Binding-site contacts:
Ligand atom CZ contacts residue PHE633 of chain 4.T at 3.7 Å (hydrophobic).
Ligand atom OD2 contacts residue PRO864 of chain 4.T at 3.7 Å.
Ligand atom N contacts residue GLY42 of chain 4.U at 3.2 Å (h-bond).
Ligand atom CZ contacts residue ASN634 of chain 4.T at 3.8 Å.
Ligand atom O contacts residue GLY42 of chain 4.U at 2.9 Å (h-bond).
Ligand atom CG2 contacts residue TYR636 of chain 4.T at 3.4 Å (hydrophobic).
Ligand atom OD1 contacts residue ALA874 of chain 4.T at 3.7 Å.
Ligand atom CD1 contacts residue ASN634 of chain 4.T at 3.6 Å.
Ligand atom N contacts residue ARG46 of chain 4.U at 3.5 Å (salt-bridge).
Ligand atom O contacts residue TYR636 of chain 4.T at 3.5 Å (h-bond).
Ligand atom OD2 contacts residue SER871 of chain 4.T at 3.2 Å (h-bond).
Ligand atom N contacts residue TYR636 of chain 4.T at 3.8 Å.
Ligand atom CA contacts residue PHE45 of chain 4.U at 3.6 Å (hydrophobic).
Ligand atom O contacts residue TYR636 of chain 4.T at 3.1 Å (h-bond).
Ligand atom OD1 contacts residue ARG862 of chain 4.T at 3.1 Å.
Ligand atom CA contacts residue ASN47 of chain 4.U at 3.8 Å.
Ligand atom O contacts residue ASN47 of chain 4.U at 3.3 Å (h-bond).
Ligand atom CA contacts residue GLU911 of chain 4.T at 3.8 Å.
Ligand atom CA contacts residue GLY42 of chain 4.U at 3.6 Å.
Ligand atom O contacts residue ARG46 of chain 4.U at 3.5 Å (salt-bridge).
Ligand atom N contacts residue PHE45 of chain 4.U at 3.4 Å (h-bond).
Ligand atom CG1 contacts residue GLU911 of chain 4.T at 3.7 Å.
Ligand atom C contacts residue GLY42 of chain 4.U at 3.5 Å.
Ligand atom N contacts residue SER871 of chain 4.T at 3.5 Å (h-bond).
Ligand atom CB contacts residue GLY42 of chain 4.U at 3.5 Å.
Ligand atom CD1 contacts residue LEU637 of chain 4.T at 3.7 Å (hydrophobic).
Ligand atom C contacts residue GLU911 of chain 4.T at 3.3 Å.
Ligand atom CB contacts residue GLY42 of chain 4.U at 3.7 Å.
Ligand atom CE1 contacts residue ASN634 of chain 4.T at 3.4 Å.
Ligand atom CD1 contacts residue ALA20 of chain 4.U at 3.7 Å (hydrophobic).
Ligand atom CD1 contacts residue SER21 of chain 4.U at 3.6 Å.
Ligand atom ND2 contacts residue ARG666 of chain 4.T at 3.4 Å (salt-bridge).
Ligand atom CG2 contacts residue LEU637 of chain 4.T at 3.8 Å (hydrophobic).
Ligand atom CB contacts residue PHE45 of chain 4.U at 3.3 Å (hydrophobic).
Ligand atom O contacts residue ARG666 of chain 4.T at 3.1 Å (salt-bridge).
Ligand atom CD1 contacts residue ARG33 of chain 4.U at 3.8 Å.
Ligand atom O contacts residue GLU911 of chain 4.T at 3.1 Å (salt-bridge).
Ligand atom CA contacts residue TYR636 of chain 4.T at 3.7 Å (hydrophobic).
Ligand atom OD1 contacts residue ALA762 of chain 4.T at 3.5 Å.
Ligand atom N contacts residue ASN47 of chain 4.U at 3.8 Å.

A protein and the small-molecule ligand that binds it are described below.
Small molecule (SMILES): CC[C@H](C)[C@H](NC(=O)[C@@H](N)CC(=O)O)C(=O)N[C@@H](CC(N)=O)C(=O)N[C@@H](Cc1ccccc1)C(=O)N[C@@H](CO)C(=O)N[C@@H](CO)C(=O)N[C@H](C=O)CC(C)C

Sequence of chain 4.U:
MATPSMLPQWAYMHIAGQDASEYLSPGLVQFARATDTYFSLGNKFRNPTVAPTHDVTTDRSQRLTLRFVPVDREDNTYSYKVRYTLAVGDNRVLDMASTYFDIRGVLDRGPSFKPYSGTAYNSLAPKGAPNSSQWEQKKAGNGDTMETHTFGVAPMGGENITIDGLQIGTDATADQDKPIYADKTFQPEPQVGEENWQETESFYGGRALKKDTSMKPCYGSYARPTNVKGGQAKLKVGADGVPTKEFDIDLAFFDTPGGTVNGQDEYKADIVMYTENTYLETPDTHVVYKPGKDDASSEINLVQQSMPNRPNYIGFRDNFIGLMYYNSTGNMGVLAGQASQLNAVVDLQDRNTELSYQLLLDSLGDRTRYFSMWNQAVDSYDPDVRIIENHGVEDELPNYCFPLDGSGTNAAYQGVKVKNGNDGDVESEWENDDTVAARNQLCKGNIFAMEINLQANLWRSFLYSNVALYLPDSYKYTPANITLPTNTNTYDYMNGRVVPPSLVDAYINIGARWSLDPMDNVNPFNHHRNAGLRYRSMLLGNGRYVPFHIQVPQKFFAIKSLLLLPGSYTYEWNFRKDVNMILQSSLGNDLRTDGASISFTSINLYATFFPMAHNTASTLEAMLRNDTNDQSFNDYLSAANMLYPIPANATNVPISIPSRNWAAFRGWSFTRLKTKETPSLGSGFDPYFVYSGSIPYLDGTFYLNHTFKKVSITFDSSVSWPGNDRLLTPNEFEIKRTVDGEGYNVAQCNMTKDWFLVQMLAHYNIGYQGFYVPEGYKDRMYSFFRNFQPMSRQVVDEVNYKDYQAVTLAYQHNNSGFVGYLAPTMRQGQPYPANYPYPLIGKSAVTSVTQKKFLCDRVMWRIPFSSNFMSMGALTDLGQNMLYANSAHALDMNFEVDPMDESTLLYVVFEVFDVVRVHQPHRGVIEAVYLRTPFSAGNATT

Sequence of chain 4.T:
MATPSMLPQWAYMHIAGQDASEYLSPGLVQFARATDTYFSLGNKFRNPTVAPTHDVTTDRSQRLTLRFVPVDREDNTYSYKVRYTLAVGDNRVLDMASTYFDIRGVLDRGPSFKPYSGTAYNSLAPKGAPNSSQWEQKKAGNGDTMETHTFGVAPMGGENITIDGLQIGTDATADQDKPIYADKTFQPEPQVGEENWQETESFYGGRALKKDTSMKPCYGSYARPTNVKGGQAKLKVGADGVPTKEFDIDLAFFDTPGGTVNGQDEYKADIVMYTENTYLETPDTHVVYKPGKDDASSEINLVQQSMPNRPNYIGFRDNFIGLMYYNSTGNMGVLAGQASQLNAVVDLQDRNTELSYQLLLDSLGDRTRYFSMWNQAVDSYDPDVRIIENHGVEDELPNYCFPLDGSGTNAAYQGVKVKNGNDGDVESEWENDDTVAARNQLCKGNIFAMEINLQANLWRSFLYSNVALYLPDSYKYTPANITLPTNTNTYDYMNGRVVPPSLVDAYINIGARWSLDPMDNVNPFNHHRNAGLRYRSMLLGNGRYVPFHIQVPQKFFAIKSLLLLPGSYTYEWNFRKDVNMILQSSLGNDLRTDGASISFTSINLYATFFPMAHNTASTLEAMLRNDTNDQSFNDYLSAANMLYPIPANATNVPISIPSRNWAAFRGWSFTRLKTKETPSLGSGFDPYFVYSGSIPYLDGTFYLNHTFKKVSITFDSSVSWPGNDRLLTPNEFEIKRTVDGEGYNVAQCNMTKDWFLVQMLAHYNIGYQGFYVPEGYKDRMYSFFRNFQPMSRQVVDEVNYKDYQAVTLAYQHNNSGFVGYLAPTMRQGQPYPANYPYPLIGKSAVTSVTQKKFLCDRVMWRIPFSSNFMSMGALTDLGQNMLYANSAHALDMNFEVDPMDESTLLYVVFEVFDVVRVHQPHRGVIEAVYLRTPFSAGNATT